Sequence of chain 1.B:
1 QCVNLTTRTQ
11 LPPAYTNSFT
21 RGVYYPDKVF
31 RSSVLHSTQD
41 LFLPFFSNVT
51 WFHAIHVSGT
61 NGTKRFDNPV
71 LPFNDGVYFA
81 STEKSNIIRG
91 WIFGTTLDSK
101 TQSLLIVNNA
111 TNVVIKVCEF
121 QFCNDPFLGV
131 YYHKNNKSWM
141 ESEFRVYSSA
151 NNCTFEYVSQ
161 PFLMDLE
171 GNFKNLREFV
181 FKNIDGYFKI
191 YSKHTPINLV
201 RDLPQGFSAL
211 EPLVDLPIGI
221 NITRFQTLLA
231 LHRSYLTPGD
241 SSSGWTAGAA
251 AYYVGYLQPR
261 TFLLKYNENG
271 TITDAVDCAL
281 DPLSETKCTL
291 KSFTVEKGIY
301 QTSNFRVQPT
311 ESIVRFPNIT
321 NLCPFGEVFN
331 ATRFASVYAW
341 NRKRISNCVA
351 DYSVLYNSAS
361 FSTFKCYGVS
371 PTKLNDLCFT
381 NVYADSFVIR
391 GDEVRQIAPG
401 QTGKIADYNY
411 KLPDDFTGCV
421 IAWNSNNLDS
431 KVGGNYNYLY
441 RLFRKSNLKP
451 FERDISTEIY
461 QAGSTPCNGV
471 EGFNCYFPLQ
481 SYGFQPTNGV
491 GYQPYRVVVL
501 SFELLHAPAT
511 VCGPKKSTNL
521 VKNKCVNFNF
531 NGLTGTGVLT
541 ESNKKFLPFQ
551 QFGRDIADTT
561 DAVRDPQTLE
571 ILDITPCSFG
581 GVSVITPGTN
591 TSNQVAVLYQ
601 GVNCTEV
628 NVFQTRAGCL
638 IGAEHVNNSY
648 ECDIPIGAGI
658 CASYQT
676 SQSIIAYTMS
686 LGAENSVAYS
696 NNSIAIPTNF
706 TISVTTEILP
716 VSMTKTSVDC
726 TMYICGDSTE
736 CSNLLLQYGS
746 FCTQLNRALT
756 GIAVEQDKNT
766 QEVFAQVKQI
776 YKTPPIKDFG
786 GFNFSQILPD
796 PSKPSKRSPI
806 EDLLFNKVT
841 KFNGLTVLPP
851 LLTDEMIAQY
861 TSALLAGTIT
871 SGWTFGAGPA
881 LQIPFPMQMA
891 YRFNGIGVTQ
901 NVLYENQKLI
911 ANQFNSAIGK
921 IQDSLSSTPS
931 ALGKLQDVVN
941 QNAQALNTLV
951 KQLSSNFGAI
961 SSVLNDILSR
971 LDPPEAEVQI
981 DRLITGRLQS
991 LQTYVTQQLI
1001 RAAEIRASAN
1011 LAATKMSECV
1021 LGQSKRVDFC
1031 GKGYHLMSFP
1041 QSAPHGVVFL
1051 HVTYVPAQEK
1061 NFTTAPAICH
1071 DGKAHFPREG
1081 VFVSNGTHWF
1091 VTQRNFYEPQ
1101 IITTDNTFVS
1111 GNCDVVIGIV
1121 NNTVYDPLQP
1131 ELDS

Binding-site contacts:
Ligand atom O7 contacts residue ASN788 of chain 1.B at 4.2 Å.
Ligand atom N2 contacts residue ASN788 of chain 1.B at 2.9 Å (h-bond).
Ligand atom O5 contacts residue SER790 of chain 1.B at 4.0 Å.
Ligand atom C6 contacts residue GLN791 of chain 1.B at 4.1 Å.
Ligand atom C1 contacts residue ASN788 of chain 1.B at 1.4 Å.
Ligand atom C2 contacts residue ASN788 of chain 1.B at 2.5 Å.
Ligand atom C8 contacts residue GLN791 of chain 1.B at 4.5 Å.
Ligand atom C5 contacts residue SER790 of chain 1.B at 4.0 Å.
Ligand atom O6 contacts residue GLN791 of chain 1.B at 3.8 Å.
Ligand atom C3 contacts residue ASN788 of chain 1.B at 3.8 Å.
Ligand atom C5 contacts residue ASN788 of chain 1.B at 3.6 Å.
Ligand atom C7 contacts residue ASN788 of chain 1.B at 3.8 Å.
Ligand atom C4 contacts residue ASN788 of chain 1.B at 4.2 Å.
Ligand atom O5 contacts residue ASN788 of chain 1.B at 2.3 Å (h-bond).
Ligand atom C3 contacts residue SER790 of chain 1.B at 4.4 Å.
Ligand atom C5 contacts residue GLN791 of chain 1.B at 3.8 Å.
Ligand atom N2 contacts residue SER790 of chain 1.B at 4.5 Å.
Ligand atom C2 contacts residue SER790 of chain 1.B at 4.3 Å.
Ligand atom C1 contacts residue SER790 of chain 1.B at 3.4 Å.
Ligand atom O5 contacts residue GLN791 of chain 1.B at 4.3 Å.

This small molecule binds to this protein.
Small molecule (SMILES): CC(=O)N[C@H]1[C@H](O[C@H]2[C@H](O)[C@@H](NC(C)=O)CO[C@@H]2CO)O[C@H](CO)[C@@H](O)[C@@H]1O